A protein and the small-molecule ligand that binds it are described below.
Small molecule (SMILES): CC(=O)N[C@H]1[C@H](O[C@H]2[C@H](O)[C@@H](NC(C)=O)CO[C@@H]2CO)O[C@H](CO)[C@@H](O[C@@H]2O[C@H](CO)[C@@H](O)[C@H](O)[C@@H]2O)[C@@H]1O

Sequence of chain 1.A:
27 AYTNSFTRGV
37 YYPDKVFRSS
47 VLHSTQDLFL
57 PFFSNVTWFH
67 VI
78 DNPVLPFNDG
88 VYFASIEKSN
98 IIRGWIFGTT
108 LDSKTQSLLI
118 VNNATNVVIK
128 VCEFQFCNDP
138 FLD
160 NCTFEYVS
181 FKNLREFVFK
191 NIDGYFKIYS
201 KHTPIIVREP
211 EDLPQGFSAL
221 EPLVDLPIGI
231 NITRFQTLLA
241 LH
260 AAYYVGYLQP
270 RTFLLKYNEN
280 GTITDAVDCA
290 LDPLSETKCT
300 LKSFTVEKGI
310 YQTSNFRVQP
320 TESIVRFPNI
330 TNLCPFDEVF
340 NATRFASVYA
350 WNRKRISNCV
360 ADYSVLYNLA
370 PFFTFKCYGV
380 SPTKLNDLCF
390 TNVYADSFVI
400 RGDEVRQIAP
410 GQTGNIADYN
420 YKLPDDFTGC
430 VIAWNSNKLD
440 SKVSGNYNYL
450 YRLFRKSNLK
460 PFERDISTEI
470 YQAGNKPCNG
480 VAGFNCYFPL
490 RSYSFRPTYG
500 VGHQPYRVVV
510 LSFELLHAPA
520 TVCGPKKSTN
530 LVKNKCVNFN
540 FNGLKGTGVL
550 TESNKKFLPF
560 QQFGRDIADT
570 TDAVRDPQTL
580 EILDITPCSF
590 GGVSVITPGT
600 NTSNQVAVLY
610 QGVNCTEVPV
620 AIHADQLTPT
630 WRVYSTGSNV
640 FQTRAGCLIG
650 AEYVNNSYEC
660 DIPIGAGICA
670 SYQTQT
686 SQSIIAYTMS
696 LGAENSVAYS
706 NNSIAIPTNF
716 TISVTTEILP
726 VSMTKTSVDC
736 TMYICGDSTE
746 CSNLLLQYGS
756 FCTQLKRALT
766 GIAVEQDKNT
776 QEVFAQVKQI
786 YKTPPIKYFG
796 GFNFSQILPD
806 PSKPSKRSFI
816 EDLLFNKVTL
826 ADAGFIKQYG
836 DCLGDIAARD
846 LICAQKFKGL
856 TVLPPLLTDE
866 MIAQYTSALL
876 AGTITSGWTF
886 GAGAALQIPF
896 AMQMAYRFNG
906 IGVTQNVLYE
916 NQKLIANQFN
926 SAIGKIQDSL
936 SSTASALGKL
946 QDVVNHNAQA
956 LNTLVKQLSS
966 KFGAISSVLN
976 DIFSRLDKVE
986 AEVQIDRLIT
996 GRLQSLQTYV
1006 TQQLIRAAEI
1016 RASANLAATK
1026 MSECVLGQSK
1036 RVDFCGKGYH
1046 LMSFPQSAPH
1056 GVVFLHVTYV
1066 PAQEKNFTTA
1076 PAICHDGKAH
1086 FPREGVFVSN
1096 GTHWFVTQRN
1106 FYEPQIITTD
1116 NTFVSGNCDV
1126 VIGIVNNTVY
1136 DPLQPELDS

Binding-site contacts:
Ligand atom C8 contacts residue GLU1069 of chain 1.A at 3.8 Å.
Ligand atom N2 contacts residue ASN1071 of chain 1.A at 2.9 Å (h-bond).
Ligand atom C7 contacts residue ASN1071 of chain 1.A at 3.4 Å.
Ligand atom O4 contacts residue ALA703 of chain 1.A at 4.0 Å.
Ligand atom O7 contacts residue ALA703 of chain 1.A at 4.0 Å.
Ligand atom C4 contacts residue ALA703 of chain 1.A at 4.4 Å (hydrophobic).
Ligand atom O7 contacts residue ASN1071 of chain 1.A at 3.4 Å (h-bond).
Ligand atom O7 contacts residue SER701 of chain 1.A at 3.3 Å (h-bond).
Ligand atom C3 contacts residue ASN1071 of chain 1.A at 3.8 Å.
Ligand atom C7 contacts residue SER701 of chain 1.A at 4.3 Å.
Ligand atom C5 contacts residue ASN1071 of chain 1.A at 3.6 Å.
Ligand atom C5 contacts residue ALA703 of chain 1.A at 3.7 Å (hydrophobic).
Ligand atom C1 contacts residue ASN1071 of chain 1.A at 1.4 Å.
Ligand atom C8 contacts residue ALA703 of chain 1.A at 3.8 Å (hydrophobic).
Ligand atom C8 contacts residue LYS1070 of chain 1.A at 4.3 Å.
Ligand atom C8 contacts residue ASN1071 of chain 1.A at 4.5 Å.
Ligand atom C2 contacts residue ASN1071 of chain 1.A at 2.5 Å.
Ligand atom C4 contacts residue ASN1071 of chain 1.A at 4.2 Å.
Ligand atom C7 contacts residue ALA703 of chain 1.A at 3.9 Å (hydrophobic).
Ligand atom C1 contacts residue GLN892 of chain 1.B at 4.1 Å.
Ligand atom C6 contacts residue ALA703 of chain 1.A at 4.0 Å (hydrophobic).
Ligand atom O5 contacts residue ASN1071 of chain 1.A at 2.3 Å (h-bond).

Sequence of chain 1.B:
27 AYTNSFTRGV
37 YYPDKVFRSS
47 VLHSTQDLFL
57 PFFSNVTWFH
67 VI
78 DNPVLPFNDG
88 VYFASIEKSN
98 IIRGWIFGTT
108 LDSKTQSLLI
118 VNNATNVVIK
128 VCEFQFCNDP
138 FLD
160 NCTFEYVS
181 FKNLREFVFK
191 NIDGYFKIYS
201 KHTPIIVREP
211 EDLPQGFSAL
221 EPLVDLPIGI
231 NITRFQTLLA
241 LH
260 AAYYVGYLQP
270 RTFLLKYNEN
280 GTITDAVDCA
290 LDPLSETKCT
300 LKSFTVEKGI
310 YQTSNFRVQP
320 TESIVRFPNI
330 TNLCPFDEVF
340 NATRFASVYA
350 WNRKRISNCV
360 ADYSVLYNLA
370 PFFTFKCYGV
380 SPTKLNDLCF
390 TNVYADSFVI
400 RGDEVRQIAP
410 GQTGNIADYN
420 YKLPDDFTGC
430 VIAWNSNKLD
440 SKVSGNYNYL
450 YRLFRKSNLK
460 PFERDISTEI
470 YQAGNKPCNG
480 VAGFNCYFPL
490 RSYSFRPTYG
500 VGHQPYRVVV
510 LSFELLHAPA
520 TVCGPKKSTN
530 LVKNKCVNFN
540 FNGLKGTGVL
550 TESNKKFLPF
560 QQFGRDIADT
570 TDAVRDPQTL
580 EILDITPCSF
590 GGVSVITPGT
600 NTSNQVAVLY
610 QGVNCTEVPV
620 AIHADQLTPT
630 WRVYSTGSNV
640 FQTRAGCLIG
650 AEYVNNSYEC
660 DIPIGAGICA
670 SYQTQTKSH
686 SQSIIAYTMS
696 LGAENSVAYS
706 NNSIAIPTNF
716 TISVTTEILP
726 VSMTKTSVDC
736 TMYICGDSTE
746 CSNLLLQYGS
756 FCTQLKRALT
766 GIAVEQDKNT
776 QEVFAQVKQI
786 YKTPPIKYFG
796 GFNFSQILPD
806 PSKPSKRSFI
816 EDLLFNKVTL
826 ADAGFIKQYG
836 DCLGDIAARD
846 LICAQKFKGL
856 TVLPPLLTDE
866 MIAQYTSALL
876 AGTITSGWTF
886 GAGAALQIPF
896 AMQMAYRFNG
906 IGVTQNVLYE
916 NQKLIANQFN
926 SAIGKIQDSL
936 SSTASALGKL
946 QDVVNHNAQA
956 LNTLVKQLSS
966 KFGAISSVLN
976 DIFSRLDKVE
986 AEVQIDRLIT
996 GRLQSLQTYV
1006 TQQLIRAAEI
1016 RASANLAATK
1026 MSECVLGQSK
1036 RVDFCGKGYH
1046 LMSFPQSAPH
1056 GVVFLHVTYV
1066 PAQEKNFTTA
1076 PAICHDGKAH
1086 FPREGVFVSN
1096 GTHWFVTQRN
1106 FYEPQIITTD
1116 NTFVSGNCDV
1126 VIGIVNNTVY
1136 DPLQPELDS